Binding-site contacts:
Ligand atom P contacts residue GLY274 of chain 1.D at 3.6 Å.
Ligand atom O3P contacts residue ARG275 of chain 1.D at 3.5 Å (salt-bridge).
Ligand atom N3 contacts residue ILE213 of chain 1.D at 3.5 Å.
Ligand atom C2 contacts residue THR214 of chain 1.D at 3.2 Å.
Ligand atom O3P contacts residue LEU273 of chain 1.D at 3.4 Å.
Ligand atom C4 contacts residue ILE213 of chain 1.D at 3.4 Å (hydrophobic).
Ligand atom O6 contacts residue THR214 of chain 1.D at 3.2 Å (h-bond).
Ligand atom N7 contacts residue GLU301 of chain 1.D at 3.1 Å (salt-bridge).
Ligand atom O3' contacts residue MET272 of chain 1.D at 3.1 Å.
Ligand atom O2' contacts residue ASP251 of chain 1.D at 2.6 Å (salt-bridge).
Ligand atom N9 contacts residue ILE213 of chain 1.D at 3.7 Å.
Ligand atom O1P contacts residue GLY252 of chain 1.D at 3.4 Å.
Ligand atom O6 contacts residue GLY300 of chain 1.D at 3.3 Å.
Ligand atom N7 contacts residue MET60 of chain 1.D at 3.6 Å.
Ligand atom N7 contacts residue GLY300 of chain 1.D at 3.7 Å.
Ligand atom O3' contacts residue ALA58 of chain 1.D at 3.5 Å.
Ligand atom C8 contacts residue MET60 of chain 1.D at 3.5 Å (hydrophobic).
Ligand atom O3' contacts residue ASP251 of chain 1.D at 2.4 Å (salt-bridge).
Ligand atom N3 contacts residue GLN217 of chain 1.D at 3.6 Å.
Ligand atom N1 contacts residue GLN217 of chain 1.D at 3.7 Å.
Ligand atom C6 contacts residue THR214 of chain 1.D at 3.2 Å.
Ligand atom C5 contacts residue GLN217 of chain 1.D at 3.6 Å.
Ligand atom C2 contacts residue GLN217 of chain 1.D at 3.7 Å.
Ligand atom C8 contacts residue GLN217 of chain 1.D at 3.6 Å.
Ligand atom N1 contacts residue ARG215 of chain 1.D at 3.5 Å (salt-bridge).
Ligand atom O2P contacts residue ARG275 of chain 1.D at 2.6 Å (salt-bridge).
Ligand atom O6 contacts residue GLU301 of chain 1.D at 3.1 Å (salt-bridge).
Ligand atom C4 contacts residue GLN217 of chain 1.D at 3.5 Å.
Ligand atom O6 contacts residue GLY302 of chain 1.D at 2.6 Å (h-bond).
Ligand atom C3' contacts residue ASP251 of chain 1.D at 3.4 Å.
Ligand atom N9 contacts residue GLN217 of chain 1.D at 3.4 Å (h-bond).
Ligand atom O3P contacts residue GLY252 of chain 1.D at 3.5 Å.
Ligand atom C4' contacts residue ASP251 of chain 1.D at 3.5 Å.
Ligand atom O4' contacts residue GLN217 of chain 1.D at 3.2 Å (h-bond).
Ligand atom O1P contacts residue GLY253 of chain 1.D at 2.5 Å (h-bond).
Ligand atom O3P contacts residue GLY274 of chain 1.D at 2.5 Å (h-bond).
Ligand atom C6 contacts residue GLY302 of chain 1.D at 3.6 Å.
Ligand atom N1 contacts residue THR214 of chain 1.D at 2.5 Å (h-bond).
Ligand atom C5 contacts residue ILE213 of chain 1.D at 3.7 Å (hydrophobic).
Ligand atom O5' contacts residue GLN217 of chain 1.D at 3.2 Å (h-bond).

Sequence of chain 1.D:
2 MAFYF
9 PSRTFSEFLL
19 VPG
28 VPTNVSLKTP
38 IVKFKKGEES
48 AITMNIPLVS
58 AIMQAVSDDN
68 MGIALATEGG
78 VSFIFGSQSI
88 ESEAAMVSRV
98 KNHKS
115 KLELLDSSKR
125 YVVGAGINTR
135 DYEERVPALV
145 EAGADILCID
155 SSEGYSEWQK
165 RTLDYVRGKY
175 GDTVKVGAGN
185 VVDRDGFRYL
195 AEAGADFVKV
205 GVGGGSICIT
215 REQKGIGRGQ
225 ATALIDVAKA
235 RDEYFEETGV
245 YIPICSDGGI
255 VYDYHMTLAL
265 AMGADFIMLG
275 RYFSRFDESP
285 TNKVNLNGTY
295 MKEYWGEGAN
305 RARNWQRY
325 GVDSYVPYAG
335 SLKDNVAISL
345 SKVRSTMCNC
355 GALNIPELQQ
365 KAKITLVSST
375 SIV

The small molecule below binds the protein below.
Small molecule (SMILES): O=c1[nH]cnc2c1ncn2[C@@H]1O[C@H](COP(=O)(O)O)[C@@H](O)[C@H]1O